Sequence of chain 1.B:
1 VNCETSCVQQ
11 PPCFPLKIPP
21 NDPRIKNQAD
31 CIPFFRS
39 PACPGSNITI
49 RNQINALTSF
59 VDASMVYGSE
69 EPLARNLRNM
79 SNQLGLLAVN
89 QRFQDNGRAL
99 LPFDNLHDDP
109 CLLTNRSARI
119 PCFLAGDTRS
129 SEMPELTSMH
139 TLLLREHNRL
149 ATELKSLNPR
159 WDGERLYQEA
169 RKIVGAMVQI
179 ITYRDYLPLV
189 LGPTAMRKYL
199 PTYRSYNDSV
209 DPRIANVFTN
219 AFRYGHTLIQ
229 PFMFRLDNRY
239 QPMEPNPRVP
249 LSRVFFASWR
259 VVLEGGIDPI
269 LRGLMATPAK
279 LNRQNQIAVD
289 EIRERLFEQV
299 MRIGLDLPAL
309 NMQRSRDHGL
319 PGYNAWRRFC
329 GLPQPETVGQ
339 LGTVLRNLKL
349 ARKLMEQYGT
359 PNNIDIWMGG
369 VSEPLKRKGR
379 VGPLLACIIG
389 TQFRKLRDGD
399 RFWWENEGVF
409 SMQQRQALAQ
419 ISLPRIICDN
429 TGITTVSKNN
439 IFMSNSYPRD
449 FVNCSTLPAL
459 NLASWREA

The protein below binds the small molecule below.
Small molecule (SMILES): CC(=O)N[C@@H]1[C@@H](O)[C@H](O)[C@@H](CO)O[C@H]1O

Binding-site contacts:
Ligand atom C1 contacts residue ALA116 of chain 1.B at 4.5 Å (hydrophobic).
Ligand atom O5 contacts residue ASN113 of chain 1.B at 2.4 Å (h-bond).
Ligand atom C2 contacts residue TRP257 of chain 1.B at 3.6 Å (hydrophobic).
Ligand atom O6 contacts residue SER115 of chain 1.B at 4.0 Å.
Ligand atom C2 contacts residue ASN113 of chain 1.B at 2.5 Å.
Ligand atom O6 contacts residue LEU261 of chain 1.B at 3.7 Å.
Ligand atom C1 contacts residue SER115 of chain 1.B at 3.8 Å.
Ligand atom C6 contacts residue LEU261 of chain 1.B at 3.8 Å (hydrophobic).
Ligand atom C7 contacts residue TRP257 of chain 1.B at 3.9 Å (hydrophobic).
Ligand atom O5 contacts residue ALA116 of chain 1.B at 3.7 Å.
Ligand atom C7 contacts residue ASN113 of chain 1.B at 3.6 Å.
Ligand atom C4 contacts residue ASN113 of chain 1.B at 4.2 Å.
Ligand atom O6 contacts residue ALA116 of chain 1.B at 3.4 Å.
Ligand atom O5 contacts residue TRP257 of chain 1.B at 3.7 Å.
Ligand atom C1 contacts residue ASN113 of chain 1.B at 1.4 Å.
Ligand atom C5 contacts residue ASN113 of chain 1.B at 3.6 Å.
Ligand atom C5 contacts residue SER115 of chain 1.B at 4.0 Å.
Ligand atom C1 contacts residue TRP257 of chain 1.B at 3.9 Å (hydrophobic).
Ligand atom N2 contacts residue ASN113 of chain 1.B at 2.9 Å (h-bond).
Ligand atom C4 contacts residue TRP257 of chain 1.B at 4.5 Å (hydrophobic).
Ligand atom O7 contacts residue TRP257 of chain 1.B at 3.1 Å.
Ligand atom O5 contacts residue SER115 of chain 1.B at 3.9 Å.
Ligand atom C3 contacts residue ASN113 of chain 1.B at 3.8 Å.
Ligand atom O7 contacts residue ASN113 of chain 1.B at 3.9 Å.
Ligand atom N2 contacts residue TRP257 of chain 1.B at 4.2 Å.
Ligand atom C6 contacts residue ALA116 of chain 1.B at 4.3 Å (hydrophobic).